The protein below binds the small molecule below.
Small molecule (SMILES): C[C@H](NC(=O)[C@H](CCCN=C(N)N)NC(=O)[C@H](CCCCN)NC(=O)[C@H](CO)NC(=O)[C@@H]1CCCN1C(=O)[C@@H](N)CO)C(=O)N[C@@H](CCCN=C(N)N)C(=O)N1CCC[C@H]1C=O

Sequence of chain 1.C:
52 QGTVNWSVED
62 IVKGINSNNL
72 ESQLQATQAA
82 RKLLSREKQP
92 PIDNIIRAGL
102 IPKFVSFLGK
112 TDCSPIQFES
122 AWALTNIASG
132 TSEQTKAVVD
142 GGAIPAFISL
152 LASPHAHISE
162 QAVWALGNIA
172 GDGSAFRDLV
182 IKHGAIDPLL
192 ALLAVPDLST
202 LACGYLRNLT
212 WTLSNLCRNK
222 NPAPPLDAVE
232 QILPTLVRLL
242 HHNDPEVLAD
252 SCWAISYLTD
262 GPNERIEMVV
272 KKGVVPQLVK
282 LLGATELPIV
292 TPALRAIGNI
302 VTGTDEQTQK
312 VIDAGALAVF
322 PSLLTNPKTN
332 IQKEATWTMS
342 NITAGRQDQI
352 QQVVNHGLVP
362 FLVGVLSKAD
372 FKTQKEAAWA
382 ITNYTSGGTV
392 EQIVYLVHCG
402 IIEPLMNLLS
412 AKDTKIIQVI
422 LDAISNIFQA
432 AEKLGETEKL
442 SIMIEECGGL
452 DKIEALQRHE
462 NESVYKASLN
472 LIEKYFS

Binding-site contacts:
Ligand atom NZ contacts residue THR309 of chain 1.C at 2.9 Å (h-bond).
Ligand atom CE contacts residue GLY304 of chain 1.C at 3.4 Å.
Ligand atom C contacts residue ASN342 of chain 1.C at 3.5 Å.
Ligand atom N contacts residue TRP338 of chain 1.C at 3.3 Å.
Ligand atom NZ contacts residue VAL302 of chain 1.C at 2.7 Å (h-bond).
Ligand atom CZ contacts residue GLU377 of chain 1.C at 3.4 Å.
Ligand atom CD contacts residue ASN342 of chain 1.C at 3.6 Å.
Ligand atom CE contacts residue ASN342 of chain 1.C at 3.7 Å.
Ligand atom CZ contacts residue GLU335 of chain 1.C at 3.3 Å.
Ligand atom NH2 contacts residue ARG296 of chain 1.C at 3.4 Å (salt-bridge).
Ligand atom C contacts residue TRP338 of chain 1.C at 3.6 Å (hydrophobic).
Ligand atom CD contacts residue ARG296 of chain 1.C at 3.6 Å.
Ligand atom NH2 contacts residue TRP338 of chain 1.C at 3.3 Å.
Ligand atom OG contacts residue ALA345 of chain 1.C at 3.5 Å.
Ligand atom CZ contacts residue ARG296 of chain 1.C at 3.6 Å.
Ligand atom O contacts residue ALA345 of chain 1.C at 3.7 Å.
Ligand atom NH1 contacts residue GLU377 of chain 1.C at 3.5 Å (salt-bridge).
Ligand atom N contacts residue ASN342 of chain 1.C at 2.8 Å (h-bond).
Ligand atom CD contacts residue VAL302 of chain 1.C at 3.4 Å (hydrophobic).
Ligand atom CE contacts residue VAL302 of chain 1.C at 3.3 Å (hydrophobic).
Ligand atom CZ contacts residue ASN300 of chain 1.C at 3.6 Å.
Ligand atom NH1 contacts residue ASN300 of chain 1.C at 3.1 Å (h-bond).
Ligand atom O contacts residue TRP338 of chain 1.C at 3.5 Å (h-bond).
Ligand atom NE contacts residue TRP380 of chain 1.C at 3.5 Å.
Ligand atom O contacts residue TRP338 of chain 1.C at 3.5 Å (h-bond).
Ligand atom NH1 contacts residue ARG296 of chain 1.C at 3.5 Å (salt-bridge).
Ligand atom NH2 contacts residue ASN300 of chain 1.C at 3.2 Å (h-bond).
Ligand atom CA contacts residue ASN342 of chain 1.C at 3.3 Å.
Ligand atom NH1 contacts residue TRP380 of chain 1.C at 3.3 Å.
Ligand atom NH2 contacts residue SER341 of chain 1.C at 3.4 Å (h-bond).
Ligand atom CA contacts residue TRP338 of chain 1.C at 3.7 Å (hydrophobic).
Ligand atom CD contacts residue TRP380 of chain 1.C at 3.5 Å (hydrophobic).
Ligand atom O contacts residue ASN342 of chain 1.C at 3.0 Å (h-bond).
Ligand atom NE contacts residue ARG296 of chain 1.C at 3.6 Å (salt-bridge).
Ligand atom NH2 contacts residue GLU377 of chain 1.C at 2.3 Å (salt-bridge).
Ligand atom CZ contacts residue TRP380 of chain 1.C at 3.5 Å (hydrophobic).
Ligand atom NH2 contacts residue GLU335 of chain 1.C at 2.5 Å (salt-bridge).
Ligand atom NZ contacts residue ASN342 of chain 1.C at 3.0 Å (h-bond).
Ligand atom CZ contacts residue TRP338 of chain 1.C at 3.7 Å (hydrophobic).
Ligand atom NE contacts residue GLU335 of chain 1.C at 2.9 Å (salt-bridge).